Binding-site contacts:
Ligand atom C06 contacts residue ASP98 of chain 1.B at 3.7 Å.
Ligand atom C06 contacts residue TRP67 of chain 1.B at 3.5 Å (hydrophobic).
Ligand atom C02 contacts residue ZN1 of chain 1.K at 2.9 Å.
Ligand atom C05 contacts residue HIS220 of chain 1.B at 3.9 Å.
Ligand atom N01 contacts residue ASP98 of chain 1.B at 3.4 Å (salt-bridge).
Ligand atom C02 contacts residue ZN1 of chain 1.L at 3.1 Å.
Ligand atom C05 contacts residue ZN1 of chain 1.L at 4.0 Å.
Ligand atom N01 contacts residue ZN1 of chain 1.K at 1.9 Å.
Ligand atom C06 contacts residue HIS220 of chain 1.B at 3.5 Å.
Ligand atom N04 contacts residue ASP98 of chain 1.B at 4.0 Å.
Ligand atom C02 contacts residue HIS159 of chain 1.B at 3.7 Å.
Ligand atom N01 contacts residue ASN190 of chain 1.B at 3.9 Å.
Ligand atom S03 contacts residue ASP98 of chain 1.B at 3.6 Å.
Ligand atom S03 contacts residue ZN1 of chain 1.L at 2.1 Å.
Ligand atom N16 contacts residue HIS96 of chain 1.B at 3.2 Å (h-bond).
Ligand atom S03 contacts residue HIS220 of chain 1.B at 3.4 Å (h-bond).
Ligand atom N01 contacts residue HIS96 of chain 1.B at 2.9 Å (h-bond).
Ligand atom S03 contacts residue HIS159 of chain 1.B at 3.3 Å.
Ligand atom C07 contacts residue ASN190 of chain 1.B at 3.8 Å.
Ligand atom C02 contacts residue ASP98 of chain 1.B at 3.6 Å.
Ligand atom N01 contacts residue HIS94 of chain 1.B at 3.6 Å.
Ligand atom N01 contacts residue HIS159 of chain 1.B at 3.3 Å (h-bond).
Ligand atom C07 contacts residue ASP98 of chain 1.B at 4.1 Å.
Ligand atom N16 contacts residue ZN1 of chain 1.K at 3.0 Å.
Ligand atom CL1 contacts residue ASP98 of chain 1.B at 3.5 Å.
Ligand atom CL1 contacts residue TRP67 of chain 1.B at 3.6 Å.
Ligand atom S03 contacts residue FMT1 of chain 1.O at 3.4 Å.
Ligand atom CL1 contacts residue ASP97 of chain 1.B at 3.8 Å.
Ligand atom S03 contacts residue CYS178 of chain 1.B at 3.4 Å.
Ligand atom C11 contacts residue PHE42 of chain 1.B at 3.6 Å (hydrophobic).
Ligand atom C07 contacts residue ZN1 of chain 1.K at 4.1 Å.
Ligand atom C06 contacts residue ZN1 of chain 1.L at 4.1 Å.
Ligand atom N04 contacts residue ZN1 of chain 1.L at 3.8 Å.
Ligand atom N01 contacts residue ZN1 of chain 1.L at 4.0 Å.
Ligand atom N16 contacts residue ASN190 of chain 1.B at 3.4 Å (h-bond).
Ligand atom S03 contacts residue ZN1 of chain 1.K at 3.5 Å.
Ligand atom C05 contacts residue FMT1 of chain 1.O at 3.5 Å.
Ligand atom N09 contacts residue ASN190 of chain 1.B at 4.0 Å.
Ligand atom N04 contacts residue FMT1 of chain 1.O at 4.0 Å.
Ligand atom N16 contacts residue ASP98 of chain 1.B at 3.7 Å.

A small-molecule ligand and the protein it binds are described below.
Small molecule (SMILES): CCn1c(S)nnc1-c1nn(C)c(C)c1Cl

Sequence of chain 1.B:
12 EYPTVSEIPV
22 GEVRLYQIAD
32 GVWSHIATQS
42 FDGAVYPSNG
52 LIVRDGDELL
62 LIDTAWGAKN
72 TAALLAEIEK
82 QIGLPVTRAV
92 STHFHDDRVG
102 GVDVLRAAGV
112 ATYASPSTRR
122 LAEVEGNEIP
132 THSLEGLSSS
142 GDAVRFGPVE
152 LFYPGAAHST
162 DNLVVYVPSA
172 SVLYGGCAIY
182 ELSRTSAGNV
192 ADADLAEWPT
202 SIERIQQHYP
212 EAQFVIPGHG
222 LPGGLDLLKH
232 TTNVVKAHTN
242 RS